Sequence of chain 1.E:
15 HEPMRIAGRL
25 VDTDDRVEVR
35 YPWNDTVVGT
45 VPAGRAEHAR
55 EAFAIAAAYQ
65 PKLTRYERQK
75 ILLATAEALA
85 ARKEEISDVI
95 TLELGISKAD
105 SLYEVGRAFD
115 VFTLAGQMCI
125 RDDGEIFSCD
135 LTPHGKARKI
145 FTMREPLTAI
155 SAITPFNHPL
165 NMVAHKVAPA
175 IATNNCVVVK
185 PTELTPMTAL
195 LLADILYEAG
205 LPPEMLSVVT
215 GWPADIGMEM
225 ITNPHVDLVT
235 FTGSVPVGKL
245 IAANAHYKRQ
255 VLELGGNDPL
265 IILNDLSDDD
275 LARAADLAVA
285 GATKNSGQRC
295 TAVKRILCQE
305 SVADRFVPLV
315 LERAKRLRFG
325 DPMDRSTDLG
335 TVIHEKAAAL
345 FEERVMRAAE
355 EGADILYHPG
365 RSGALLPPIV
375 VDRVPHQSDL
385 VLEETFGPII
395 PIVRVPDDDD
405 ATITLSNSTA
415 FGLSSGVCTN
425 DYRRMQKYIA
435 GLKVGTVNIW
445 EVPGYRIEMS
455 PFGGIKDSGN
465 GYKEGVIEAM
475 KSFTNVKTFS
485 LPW

Binding-site contacts:
Ligand atom O1P contacts residue ARG111 of chain 1.E at 2.8 Å (salt-bridge).
Ligand atom C2 contacts residue ARG293 of chain 1.E at 4.5 Å.
Ligand atom P contacts residue HIS162 of chain 1.E at 3.9 Å.
Ligand atom P contacts residue ARG450 of chain 1.E at 4.0 Å.
Ligand atom O1P contacts residue ARG293 of chain 1.E at 3.5 Å (salt-bridge).
Ligand atom C2 contacts residue ASN161 of chain 1.E at 4.2 Å.
Ligand atom C1 contacts residue MET166 of chain 1.E at 3.9 Å (hydrophobic).
Ligand atom C1 contacts residue CYS294 of chain 1.E at 2.8 Å (hydrophobic).
Ligand atom O2P contacts residue HIS162 of chain 1.E at 2.8 Å (h-bond).
Ligand atom C1 contacts residue PHE456 of chain 1.E at 4.3 Å (hydrophobic).
Ligand atom P contacts residue THR295 of chain 1.E at 3.9 Å.
Ligand atom C2 contacts residue THR295 of chain 1.E at 4.4 Å.
Ligand atom C2 contacts residue CYS294 of chain 1.E at 1.8 Å (hydrophobic).
Ligand atom O2P contacts residue CYS294 of chain 1.E at 4.0 Å.
Ligand atom O3P contacts residue THR295 of chain 1.E at 2.6 Å (h-bond).
Ligand atom O1P contacts residue ARG450 of chain 1.E at 3.1 Å (salt-bridge).
Ligand atom O2 contacts residue ARG293 of chain 1.E at 3.8 Å.
Ligand atom O2P contacts residue THR295 of chain 1.E at 3.9 Å.
Ligand atom C1 contacts residue HIS162 of chain 1.E at 4.3 Å.
Ligand atom O3P contacts residue PHE456 of chain 1.E at 4.0 Å.
Ligand atom O2 contacts residue CYS294 of chain 1.E at 2.6 Å (h-bond).
Ligand atom O2P contacts residue ARG293 of chain 1.E at 2.9 Å (salt-bridge).
Ligand atom O2P contacts residue ARG111 of chain 1.E at 3.7 Å.
Ligand atom P contacts residue ARG293 of chain 1.E at 3.7 Å.
Ligand atom O3P contacts residue ARG450 of chain 1.E at 4.2 Å.
Ligand atom P contacts residue CYS294 of chain 1.E at 3.5 Å.
Ligand atom C1 contacts residue ARG450 of chain 1.E at 4.3 Å.
Ligand atom O2 contacts residue THR295 of chain 1.E at 4.5 Å.
Ligand atom O1P contacts residue HIS162 of chain 1.E at 4.1 Å.
Ligand atom O2 contacts residue HIS162 of chain 1.E at 4.0 Å.
Ligand atom O3P contacts residue CYS294 of chain 1.E at 3.2 Å (h-bond).
Ligand atom O3P contacts residue ARG293 of chain 1.E at 3.2 Å (salt-bridge).
Ligand atom O2 contacts residue ASN161 of chain 1.E at 3.1 Å (h-bond).
Ligand atom P contacts residue ARG111 of chain 1.E at 3.9 Å.

The protein below binds the small molecule below.
Small molecule (SMILES): O=CCP(=O)(O)O